This small molecule binds to this protein.
Small molecule (SMILES): N[C@H]1CCN(S(=O)(=O)c2ccccc2)C1

Binding-site contacts:
Ligand atom C06 contacts residue ILE272 of chain 3.A at 3.7 Å (hydrophobic).
Ligand atom C02 contacts residue ASN14 of chain 2.A at 4.0 Å.
Ligand atom C04 contacts residue VAL13 of chain 2.A at 3.9 Å (hydrophobic).
Ligand atom C02 contacts residue ASN280 of chain 3.A at 4.3 Å.
Ligand atom C10 contacts residue GLN349 of chain 3.A at 4.1 Å.
Ligand atom C06 contacts residue LEU348 of chain 3.A at 3.8 Å (hydrophobic).
Ligand atom O09 contacts residue VAL38 of chain 2.A at 4.0 Å.
Ligand atom N01 contacts residue VAL13 of chain 2.A at 4.2 Å.
Ligand atom C11 contacts residue GLN349 of chain 3.A at 3.4 Å.
Ligand atom C06 contacts residue ASN280 of chain 3.A at 4.3 Å.
Ligand atom C14 contacts residue LEU348 of chain 3.A at 3.7 Å (hydrophobic).
Ligand atom C13 contacts residue GLN349 of chain 3.A at 3.8 Å.
Ligand atom C11 contacts residue ASP39 of chain 2.A at 4.2 Å.
Ligand atom C03 contacts residue ASN14 of chain 2.A at 3.4 Å.
Ligand atom C04 contacts residue ASN14 of chain 2.A at 4.2 Å.
Ligand atom C14 contacts residue GLN349 of chain 3.A at 4.2 Å.
Ligand atom S07 contacts residue VAL38 of chain 2.A at 4.2 Å.
Ligand atom C06 contacts residue VAL13 of chain 2.A at 4.0 Å (hydrophobic).
Ligand atom O09 contacts residue VAL13 of chain 2.A at 4.2 Å.
Ligand atom N05 contacts residue VAL13 of chain 2.A at 3.8 Å.
Ligand atom C02 contacts residue ILE272 of chain 3.A at 4.4 Å (hydrophobic).
Ligand atom N01 contacts residue ASN280 of chain 3.A at 3.2 Å (h-bond).
Ligand atom C14 contacts residue ASP39 of chain 2.A at 4.4 Å.
Ligand atom O08 contacts residue VAL38 of chain 2.A at 3.8 Å.
Ligand atom C13 contacts residue ASP39 of chain 2.A at 3.5 Å.
Ligand atom C10 contacts residue VAL38 of chain 2.A at 3.9 Å (hydrophobic).
Ligand atom C02 contacts residue VAL13 of chain 2.A at 3.6 Å (hydrophobic).
Ligand atom C12 contacts residue GLN349 of chain 3.A at 3.3 Å.
Ligand atom O08 contacts residue VAL13 of chain 2.A at 3.9 Å.
Ligand atom C03 contacts residue LEU348 of chain 3.A at 3.5 Å (hydrophobic).
Ligand atom C02 contacts residue LEU348 of chain 3.A at 3.6 Å (hydrophobic).
Ligand atom C12 contacts residue ASP39 of chain 2.A at 3.3 Å.
Ligand atom C11 contacts residue VAL38 of chain 2.A at 4.1 Å (hydrophobic).
Ligand atom C03 contacts residue GLN349 of chain 3.A at 4.3 Å.
Ligand atom N01 contacts residue LEU348 of chain 3.A at 2.9 Å (h-bond).
Ligand atom O09 contacts residue ILE272 of chain 3.A at 3.4 Å.
Ligand atom C15 contacts residue VAL38 of chain 2.A at 4.2 Å (hydrophobic).
Ligand atom C15 contacts residue LEU348 of chain 3.A at 3.6 Å (hydrophobic).
Ligand atom S07 contacts residue VAL13 of chain 2.A at 4.2 Å.
Ligand atom N05 contacts residue ILE272 of chain 3.A at 4.4 Å.

Sequence of chain 2.A:
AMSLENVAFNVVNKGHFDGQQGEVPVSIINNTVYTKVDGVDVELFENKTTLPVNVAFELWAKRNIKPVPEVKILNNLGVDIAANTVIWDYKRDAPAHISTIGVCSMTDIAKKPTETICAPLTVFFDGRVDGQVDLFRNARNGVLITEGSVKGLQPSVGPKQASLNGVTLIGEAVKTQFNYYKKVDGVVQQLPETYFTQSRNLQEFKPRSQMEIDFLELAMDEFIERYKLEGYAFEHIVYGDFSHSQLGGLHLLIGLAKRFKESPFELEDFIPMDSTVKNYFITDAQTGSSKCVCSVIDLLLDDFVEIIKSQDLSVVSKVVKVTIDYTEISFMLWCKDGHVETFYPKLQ

Sequence of chain 3.A:
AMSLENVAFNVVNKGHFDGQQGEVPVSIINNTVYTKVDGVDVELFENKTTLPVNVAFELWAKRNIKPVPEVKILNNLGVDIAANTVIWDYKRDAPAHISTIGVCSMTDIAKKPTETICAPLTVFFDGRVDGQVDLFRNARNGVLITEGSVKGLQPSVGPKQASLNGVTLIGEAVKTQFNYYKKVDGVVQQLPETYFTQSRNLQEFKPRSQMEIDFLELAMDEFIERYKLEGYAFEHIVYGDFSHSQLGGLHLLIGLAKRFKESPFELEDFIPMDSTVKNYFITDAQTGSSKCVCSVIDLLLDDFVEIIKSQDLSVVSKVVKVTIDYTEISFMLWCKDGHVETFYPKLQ